Sequence of chain 1.B:
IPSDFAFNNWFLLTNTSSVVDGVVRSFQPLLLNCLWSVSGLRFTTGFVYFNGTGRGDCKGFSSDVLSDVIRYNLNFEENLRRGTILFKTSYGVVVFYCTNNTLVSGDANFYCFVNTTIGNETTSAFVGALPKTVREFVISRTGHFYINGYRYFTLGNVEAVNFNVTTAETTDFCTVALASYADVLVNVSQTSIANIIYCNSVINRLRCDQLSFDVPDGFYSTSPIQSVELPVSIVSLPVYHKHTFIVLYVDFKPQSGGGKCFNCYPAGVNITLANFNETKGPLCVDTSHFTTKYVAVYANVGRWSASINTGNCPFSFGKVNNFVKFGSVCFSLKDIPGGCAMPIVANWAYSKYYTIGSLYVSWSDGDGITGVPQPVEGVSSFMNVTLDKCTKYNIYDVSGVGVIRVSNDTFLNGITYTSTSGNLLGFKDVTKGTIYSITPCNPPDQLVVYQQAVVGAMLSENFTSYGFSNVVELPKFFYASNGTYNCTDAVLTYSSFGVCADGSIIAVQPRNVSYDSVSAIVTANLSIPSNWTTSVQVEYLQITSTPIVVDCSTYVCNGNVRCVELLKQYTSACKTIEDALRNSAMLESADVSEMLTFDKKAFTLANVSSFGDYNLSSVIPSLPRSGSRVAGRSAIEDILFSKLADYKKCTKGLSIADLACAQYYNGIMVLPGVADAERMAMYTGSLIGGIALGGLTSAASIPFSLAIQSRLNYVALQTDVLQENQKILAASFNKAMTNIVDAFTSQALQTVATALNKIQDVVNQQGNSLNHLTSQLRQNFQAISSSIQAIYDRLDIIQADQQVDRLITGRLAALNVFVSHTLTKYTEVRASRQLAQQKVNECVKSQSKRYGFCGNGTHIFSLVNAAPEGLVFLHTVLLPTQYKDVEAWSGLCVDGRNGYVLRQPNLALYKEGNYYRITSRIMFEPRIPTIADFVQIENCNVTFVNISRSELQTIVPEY

This small molecule binds to this protein.
Small molecule (SMILES): CC(=O)N[C@@H]1[C@@H](O)[C@H](O)[C@@H](CO)O[C@H]1O

Binding-site contacts:
Ligand atom C3 contacts residue ASN1020 of chain 1.B at 3.7 Å.
Ligand atom C8 contacts residue ASN1020 of chain 1.B at 3.4 Å.
Ligand atom C5 contacts residue VAL1016 of chain 1.B at 4.3 Å (hydrophobic).
Ligand atom C1 contacts residue VAL1016 of chain 1.B at 4.5 Å (hydrophobic).
Ligand atom C1 contacts residue ASN1020 of chain 1.B at 1.4 Å.
Ligand atom O7 contacts residue ILE1021 of chain 1.B at 4.3 Å.
Ligand atom C2 contacts residue ASN1020 of chain 1.B at 2.4 Å.
Ligand atom O5 contacts residue ASN1020 of chain 1.B at 2.2 Å (h-bond).
Ligand atom C4 contacts residue ASN1020 of chain 1.B at 4.1 Å.
Ligand atom C6 contacts residue VAL1016 of chain 1.B at 4.0 Å (hydrophobic).
Ligand atom C5 contacts residue ASN1020 of chain 1.B at 3.5 Å.
Ligand atom C7 contacts residue ASN1020 of chain 1.B at 3.4 Å.
Ligand atom N2 contacts residue ASN1020 of chain 1.B at 3.0 Å (h-bond).
Ligand atom O5 contacts residue VAL1016 of chain 1.B at 3.5 Å.
Ligand atom O6 contacts residue VAL1016 of chain 1.B at 3.3 Å.
Ligand atom O7 contacts residue ASN1020 of chain 1.B at 3.7 Å.
Ligand atom C8 contacts residue CYS1014 of chain 1.B at 4.5 Å (hydrophobic).